Sequence of chain 2.D:
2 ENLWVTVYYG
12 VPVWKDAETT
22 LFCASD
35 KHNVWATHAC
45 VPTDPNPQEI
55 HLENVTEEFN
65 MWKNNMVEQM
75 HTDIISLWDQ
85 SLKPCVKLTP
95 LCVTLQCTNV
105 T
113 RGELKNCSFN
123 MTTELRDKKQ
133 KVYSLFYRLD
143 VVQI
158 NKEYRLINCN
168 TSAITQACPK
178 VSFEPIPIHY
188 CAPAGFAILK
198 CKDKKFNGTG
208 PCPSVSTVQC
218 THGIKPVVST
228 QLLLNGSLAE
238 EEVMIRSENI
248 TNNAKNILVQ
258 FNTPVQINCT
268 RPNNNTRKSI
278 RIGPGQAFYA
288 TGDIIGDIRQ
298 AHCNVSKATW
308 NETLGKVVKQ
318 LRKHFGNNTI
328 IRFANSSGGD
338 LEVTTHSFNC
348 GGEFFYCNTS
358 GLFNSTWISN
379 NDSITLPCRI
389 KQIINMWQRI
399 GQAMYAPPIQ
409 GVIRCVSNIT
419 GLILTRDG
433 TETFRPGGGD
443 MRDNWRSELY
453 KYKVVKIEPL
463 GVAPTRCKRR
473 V

The protein below binds the small molecule below.
Small molecule (SMILES): CC(=O)N[C@H]1[C@H](O[C@H]2[C@H](O)[C@@H](NC(C)=O)CO[C@@H]2CO)O[C@H](CO)[C@@H](O)[C@@H]1O

Binding-site contacts:
Ligand atom C7 contacts residue ASN103 of chain 2.D at 3.3 Å.
Ligand atom C8 contacts residue ASN103 of chain 2.D at 3.6 Å.
Ligand atom C5 contacts residue ASN103 of chain 2.D at 3.7 Å.
Ligand atom O5 contacts residue ASN103 of chain 2.D at 2.4 Å (h-bond).
Ligand atom O7 contacts residue ASN103 of chain 2.D at 3.4 Å (h-bond).
Ligand atom C8 contacts residue THR102 of chain 2.D at 3.8 Å.
Ligand atom C2 contacts residue ASN103 of chain 2.D at 2.5 Å.
Ligand atom C1 contacts residue GLY114 of chain 2.D at 4.4 Å.
Ligand atom C8 contacts residue LYS117 of chain 2.D at 4.3 Å.
Ligand atom C1 contacts residue ASN103 of chain 2.D at 1.4 Å.
Ligand atom N2 contacts residue ASN103 of chain 2.D at 2.9 Å (h-bond).
Ligand atom N2 contacts residue LYS117 of chain 2.D at 4.5 Å.
Ligand atom C8 contacts residue CYS101 of chain 2.D at 3.8 Å (hydrophobic).
Ligand atom O5 contacts residue GLY114 of chain 2.D at 4.5 Å.
Ligand atom C3 contacts residue ASN103 of chain 2.D at 3.8 Å.
Ligand atom C4 contacts residue ASN103 of chain 2.D at 4.2 Å.